Sequence of chain 47.B:
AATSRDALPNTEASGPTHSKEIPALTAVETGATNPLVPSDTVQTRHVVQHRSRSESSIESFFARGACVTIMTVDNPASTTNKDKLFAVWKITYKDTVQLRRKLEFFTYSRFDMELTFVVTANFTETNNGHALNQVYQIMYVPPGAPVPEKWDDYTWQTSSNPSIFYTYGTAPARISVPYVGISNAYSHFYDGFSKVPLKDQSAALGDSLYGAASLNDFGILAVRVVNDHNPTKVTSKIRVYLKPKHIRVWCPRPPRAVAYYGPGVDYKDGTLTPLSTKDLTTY

Sequence of chain 47.D:
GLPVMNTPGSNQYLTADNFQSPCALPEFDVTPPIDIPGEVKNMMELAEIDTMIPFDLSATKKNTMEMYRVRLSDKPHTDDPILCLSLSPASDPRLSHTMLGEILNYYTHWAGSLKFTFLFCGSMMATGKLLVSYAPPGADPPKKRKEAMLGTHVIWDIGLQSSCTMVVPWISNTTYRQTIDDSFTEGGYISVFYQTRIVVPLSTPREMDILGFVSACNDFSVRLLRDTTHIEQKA

The protein below binds the small molecule below.
Small molecule (SMILES): CCOC(=O)c1ccc(OCCC2CCN(c3ccc(C)nn3)CC2)cc1

Binding-site contacts:
Ligand atom C3 contacts residue ALA24 of chain 47.D at 3.5 Å (hydrophobic).
Ligand atom C4 contacts residue VAL196 of chain 47.B at 3.9 Å (hydrophobic).
Ligand atom C11 contacts residue LEU134 of chain 47.B at 3.8 Å (hydrophobic).
Ligand atom C10 contacts residue MET132 of chain 47.B at 3.3 Å (hydrophobic).
Ligand atom C7 contacts residue TYR159 of chain 47.B at 3.7 Å (hydrophobic).
Ligand atom C20 contacts residue TYR205 of chain 47.B at 3.5 Å (hydrophobic).
Ligand atom O22 contacts residue TYR205 of chain 47.B at 3.8 Å.
Ligand atom O23 contacts residue TYR112 of chain 47.B at 3.5 Å.
Ligand atom C5 contacts residue VAL196 of chain 47.B at 3.8 Å (hydrophobic).
Ligand atom C13 contacts residue MET132 of chain 47.B at 3.8 Å (hydrophobic).
Ligand atom C7 contacts residue VAL196 of chain 47.B at 3.6 Å (hydrophobic).
Ligand atom N4 contacts residue LEU134 of chain 47.B at 3.7 Å.
Ligand atom C18 contacts residue TYR112 of chain 47.B at 3.7 Å (hydrophobic).
Ligand atom C18 contacts residue PHE237 of chain 47.B at 3.6 Å (hydrophobic).
Ligand atom N6 contacts residue VAL196 of chain 47.B at 3.9 Å.
Ligand atom C21 contacts residue PHE237 of chain 47.B at 3.7 Å (hydrophobic).
Ligand atom N3 contacts residue LEU240 of chain 47.B at 3.5 Å.
Ligand atom C25 contacts residue SER206 of chain 47.B at 3.8 Å.
Ligand atom N3 contacts residue TYR159 of chain 47.B at 3.9 Å.
Ligand atom C4 contacts residue TYR159 of chain 47.B at 3.5 Å (hydrophobic).
Ligand atom O14 contacts residue MET132 of chain 47.B at 3.4 Å.
Ligand atom C21 contacts residue TYR112 of chain 47.B at 3.3 Å (hydrophobic).
Ligand atom C11 contacts residue ILE110 of chain 47.B at 3.6 Å (hydrophobic).
Ligand atom C2 contacts residue TYR159 of chain 47.B at 3.5 Å (hydrophobic).
Ligand atom C8 contacts residue VAL199 of chain 47.B at 3.7 Å (hydrophobic).
Ligand atom C2 contacts residue ILE194 of chain 47.B at 3.5 Å (hydrophobic).
Ligand atom C17 contacts residue PHE237 of chain 47.B at 3.7 Å (hydrophobic).
Ligand atom C3 contacts residue TYR159 of chain 47.B at 3.6 Å (hydrophobic).
Ligand atom C10 contacts residue ILE110 of chain 47.B at 3.5 Å (hydrophobic).
Ligand atom C8 contacts residue VAL196 of chain 47.B at 3.6 Å (hydrophobic).
Ligand atom C25 contacts residue ASP236 of chain 47.B at 3.5 Å.
Ligand atom C13 contacts residue VAL199 of chain 47.B at 3.7 Å (hydrophobic).
Ligand atom O23 contacts residue PHE237 of chain 47.B at 3.8 Å.
Ligand atom N4 contacts residue LEU240 of chain 47.B at 3.6 Å.
Ligand atom C12 contacts residue PHE237 of chain 47.B at 3.5 Å (hydrophobic).
Ligand atom C1 contacts residue PRO181 of chain 47.B at 3.7 Å (hydrophobic).
Ligand atom N3 contacts residue ILE194 of chain 47.B at 3.6 Å.
Ligand atom C17 contacts residue TYR112 of chain 47.B at 3.8 Å (hydrophobic).
Ligand atom O22 contacts residue TYR112 of chain 47.B at 3.5 Å.
Ligand atom C19 contacts residue TYR205 of chain 47.B at 3.7 Å (hydrophobic).